Sequence of chain 28.F:
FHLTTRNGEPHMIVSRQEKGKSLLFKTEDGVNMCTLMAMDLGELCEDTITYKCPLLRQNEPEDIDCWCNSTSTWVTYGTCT

Binding-site contacts:
Ligand atom O2 contacts residue HIS2 of chain 28.F at 3.4 Å (h-bond).
Ligand atom O2 contacts residue NAG1 of chain 28.Z at 3.4 Å (h-bond).
Ligand atom O5 contacts residue NAG1 of chain 28.Z at 2.5 Å (h-bond).
Ligand atom C3 contacts residue NAG1 of chain 28.Z at 4.1 Å.
Ligand atom C5 contacts residue NAG1 of chain 28.Z at 3.8 Å.
Ligand atom C3 contacts residue BMA1 of chain 28.BA at 2.5 Å.
Ligand atom C1 contacts residue NAG1 of chain 28.Z at 1.7 Å.
Ligand atom O6 contacts residue NAG1 of chain 28.Z at 4.5 Å.
Ligand atom C4 contacts residue BMA1 of chain 28.BA at 3.6 Å.
Ligand atom C2 contacts residue HIS2 of chain 28.F at 4.5 Å.
Ligand atom O3 contacts residue BMA1 of chain 28.BA at 1.1 Å.
Ligand atom O4 contacts residue BMA1 of chain 28.BA at 4.0 Å.
Ligand atom O2 contacts residue BMA1 of chain 28.BA at 3.0 Å (h-bond).
Ligand atom C2 contacts residue NAG1 of chain 28.Z at 2.9 Å.
Ligand atom C2 contacts residue BMA1 of chain 28.BA at 3.2 Å.

A small-molecule ligand and the protein it binds are described below.
Small molecule (SMILES): OC[C@H]1O[C@@H](O)[C@@H](O)[C@@H](O)[C@@H]1O